This protein binds this small molecule.
Small molecule (SMILES): CC(=O)N[C@@H]1[C@@H](O)[C@H](O)[C@@H](CO)O[C@H]1O

Binding-site contacts:
Ligand atom C5 contacts residue ASN142 of chain 2.A at 3.7 Å.
Ligand atom C8 contacts residue ASN142 of chain 2.A at 4.2 Å.
Ligand atom C3 contacts residue ASN142 of chain 2.A at 3.7 Å.
Ligand atom O5 contacts residue ASN142 of chain 2.A at 2.4 Å (h-bond).
Ligand atom C7 contacts residue ASN142 of chain 2.A at 3.8 Å.
Ligand atom O7 contacts residue ASN141 of chain 2.A at 4.0 Å.
Ligand atom C7 contacts residue ASN141 of chain 2.A at 4.0 Å.
Ligand atom C1 contacts residue ASN142 of chain 2.A at 1.4 Å.
Ligand atom C8 contacts residue ASN141 of chain 2.A at 3.5 Å.
Ligand atom O7 contacts residue ASN142 of chain 2.A at 4.2 Å.
Ligand atom N2 contacts residue ASN142 of chain 2.A at 2.8 Å (h-bond).
Ligand atom C2 contacts residue ASN142 of chain 2.A at 2.4 Å.
Ligand atom C4 contacts residue ASN142 of chain 2.A at 4.1 Å.

Sequence of chain 2.A:
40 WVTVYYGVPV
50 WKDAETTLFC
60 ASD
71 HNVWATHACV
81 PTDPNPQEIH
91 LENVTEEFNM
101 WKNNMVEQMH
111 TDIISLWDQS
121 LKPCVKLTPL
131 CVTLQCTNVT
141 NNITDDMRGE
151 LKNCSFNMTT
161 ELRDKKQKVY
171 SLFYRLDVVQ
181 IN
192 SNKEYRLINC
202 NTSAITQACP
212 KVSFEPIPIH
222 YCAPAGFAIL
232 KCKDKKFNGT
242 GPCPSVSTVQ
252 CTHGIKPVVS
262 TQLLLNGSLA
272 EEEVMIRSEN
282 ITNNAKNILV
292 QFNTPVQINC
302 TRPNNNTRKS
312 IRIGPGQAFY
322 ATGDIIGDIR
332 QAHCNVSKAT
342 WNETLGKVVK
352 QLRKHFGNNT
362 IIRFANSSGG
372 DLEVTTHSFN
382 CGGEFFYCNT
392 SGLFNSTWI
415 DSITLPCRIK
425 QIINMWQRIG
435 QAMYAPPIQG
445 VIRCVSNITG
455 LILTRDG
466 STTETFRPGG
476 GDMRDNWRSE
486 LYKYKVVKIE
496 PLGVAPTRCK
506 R